Sequence of chain 1.A:
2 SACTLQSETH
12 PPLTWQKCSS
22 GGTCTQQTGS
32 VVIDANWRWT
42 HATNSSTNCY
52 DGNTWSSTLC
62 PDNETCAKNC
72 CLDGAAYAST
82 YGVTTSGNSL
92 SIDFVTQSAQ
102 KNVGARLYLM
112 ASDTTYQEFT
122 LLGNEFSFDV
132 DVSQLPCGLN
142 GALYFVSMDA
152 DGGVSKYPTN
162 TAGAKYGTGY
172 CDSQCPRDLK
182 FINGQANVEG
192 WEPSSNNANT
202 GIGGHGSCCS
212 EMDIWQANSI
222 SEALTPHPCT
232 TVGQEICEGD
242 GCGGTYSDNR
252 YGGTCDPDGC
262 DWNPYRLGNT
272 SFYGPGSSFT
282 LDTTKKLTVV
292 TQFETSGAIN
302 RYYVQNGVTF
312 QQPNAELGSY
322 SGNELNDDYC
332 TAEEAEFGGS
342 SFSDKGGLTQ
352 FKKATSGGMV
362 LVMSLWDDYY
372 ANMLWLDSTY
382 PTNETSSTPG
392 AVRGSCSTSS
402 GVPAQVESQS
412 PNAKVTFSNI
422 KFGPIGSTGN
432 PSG

Binding-site contacts:
Ligand atom O4 contacts residue TRP38 of chain 1.A at 3.5 Å.
Ligand atom O3 contacts residue ASN103 of chain 1.A at 2.7 Å (h-bond).
Ligand atom O2 contacts residue VAL104 of chain 1.A at 3.0 Å (h-bond).
Ligand atom O3 contacts residue VAL104 of chain 1.A at 4.0 Å.
Ligand atom O3 contacts residue ASN37 of chain 1.A at 3.4 Å (h-bond).
Ligand atom O2 contacts residue ASP179 of chain 1.A at 2.5 Å (salt-bridge).
Ligand atom C1 contacts residue TRP38 of chain 1.A at 3.5 Å (hydrophobic).
Ligand atom C3 contacts residue ASN103 of chain 1.A at 3.6 Å.
Ligand atom C5 contacts residue TRP38 of chain 1.A at 3.7 Å (hydrophobic).
Ligand atom C2 contacts residue ASN37 of chain 1.A at 3.9 Å.
Ligand atom C2 contacts residue VAL104 of chain 1.A at 4.0 Å (hydrophobic).
Ligand atom O2 contacts residue TRP38 of chain 1.A at 4.1 Å.
Ligand atom C2 contacts residue ASP179 of chain 1.A at 3.2 Å.
Ligand atom C1 contacts residue GLN101 of chain 1.A at 3.8 Å.
Ligand atom C5 contacts residue GLN101 of chain 1.A at 3.9 Å.
Ligand atom C4 contacts residue TRP40 of chain 1.A at 3.8 Å (hydrophobic).
Ligand atom C5 contacts residue ASN37 of chain 1.A at 3.2 Å.
Ligand atom O2 contacts residue ASN37 of chain 1.A at 2.8 Å (h-bond).
Ligand atom C1 contacts residue ASP179 of chain 1.A at 3.4 Å.
Ligand atom C5 contacts residue TRP40 of chain 1.A at 4.0 Å (hydrophobic).
Ligand atom C5 contacts residue TYR82 of chain 1.A at 3.6 Å (hydrophobic).
Ligand atom O1 contacts residue ASP179 of chain 1.A at 2.5 Å (salt-bridge).
Ligand atom C3 contacts residue TRP38 of chain 1.A at 4.0 Å (hydrophobic).
Ligand atom C3 contacts residue GLN101 of chain 1.A at 4.0 Å.
Ligand atom C3 contacts residue TRP40 of chain 1.A at 3.9 Å (hydrophobic).
Ligand atom O2 contacts residue ASN103 of chain 1.A at 3.6 Å.
Ligand atom C2 contacts residue THR201 of chain 1.A at 3.8 Å.
Ligand atom C2 contacts residue ASN103 of chain 1.A at 3.5 Å.
Ligand atom C4 contacts residue THR201 of chain 1.A at 3.9 Å.
Ligand atom O5 contacts residue ASN37 of chain 1.A at 3.2 Å (h-bond).
Ligand atom O5 contacts residue TRP40 of chain 1.A at 3.4 Å.
Ligand atom C2 contacts residue TRP40 of chain 1.A at 3.9 Å (hydrophobic).
Ligand atom C2 contacts residue TRP38 of chain 1.A at 3.7 Å (hydrophobic).
Ligand atom O4 contacts residue TRP40 of chain 1.A at 3.6 Å.
Ligand atom C4 contacts residue TRP38 of chain 1.A at 3.9 Å (hydrophobic).
Ligand atom O3 contacts residue LYS102 of chain 1.A at 3.8 Å.
Ligand atom O5 contacts residue TRP38 of chain 1.A at 3.6 Å (h-bond).
Ligand atom O3 contacts residue TRP40 of chain 1.A at 3.7 Å.
Ligand atom C3 contacts residue ARG39 of chain 1.A at 3.9 Å.
Ligand atom O3 contacts residue THR201 of chain 1.A at 4.0 Å.

This small molecule binds to this protein.
Small molecule (SMILES): O[C@@H]1[C@@H](O)[C@H](O[C@@H]2CO[C@@H](O[C@@H]3CO[C@@H](O[C@@H]4CO[C@@H](O)[C@H](O)[C@H]4O)[C@H](O)[C@H]3O)[C@H](O)[C@H]2O)OC[C@H]1O